Sequence of chain 1.A:
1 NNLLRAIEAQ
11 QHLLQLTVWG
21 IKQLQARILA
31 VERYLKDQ

Binding-site contacts:
Ligand atom N contacts residue TRP12 of chain 1.B at 2.7 Å (h-bond).
Ligand atom CA contacts residue LEU13 of chain 2.A at 3.8 Å (hydrophobic).
Ligand atom O contacts residue THR4 of chain 1.C at 2.7 Å (h-bond).
Ligand atom C2 contacts residue ASN1 of chain 1.C at 3.3 Å.
Ligand atom C1 contacts residue VAL18 of chain 1.A at 3.9 Å (hydrophobic).
Ligand atom C1 contacts residue THR4 of chain 1.C at 4.0 Å.
Ligand atom C2 contacts residue GLU15 of chain 1.B at 4.0 Å.
Ligand atom N contacts residue ARG14 of chain 1.B at 3.4 Å.
Ligand atom N contacts residue ASN1 of chain 1.C at 3.0 Å (h-bond).
Ligand atom N contacts residue ASP13 of chain 1.B at 3.3 Å (salt-bridge).
Ligand atom CA contacts residue GLU15 of chain 1.B at 2.7 Å.
Ligand atom F2 contacts residue LEU13 of chain 2.A at 3.2 Å.
Ligand atom CA contacts residue TRP12 of chain 1.B at 3.7 Å (hydrophobic).
Ligand atom C contacts residue GLU15 of chain 1.B at 2.9 Å.
Ligand atom C4 contacts residue LEU16 of chain 2.A at 3.9 Å (hydrophobic).
Ligand atom N contacts residue GLU15 of chain 1.B at 1.7 Å.
Ligand atom F1 contacts residue LEU16 of chain 2.A at 3.3 Å.
Ligand atom O contacts residue TYR3 of chain 1.C at 3.4 Å (h-bond).
Ligand atom CA contacts residue ASP13 of chain 1.B at 3.8 Å.
Ligand atom F1 contacts residue THR17 of chain 2.A at 3.8 Å.
Ligand atom O contacts residue ASN1 of chain 1.C at 2.4 Å (h-bond).
Ligand atom C1 contacts residue ASN1 of chain 1.C at 3.6 Å.
Ligand atom C contacts residue ASN2 of chain 1.C at 3.4 Å.
Ligand atom C contacts residue ASP13 of chain 1.B at 3.9 Å.
Ligand atom F2 contacts residue LEU16 of chain 2.A at 2.9 Å.
Ligand atom C contacts residue THR4 of chain 1.C at 3.6 Å.
Ligand atom C4 contacts residue VAL18 of chain 1.A at 4.1 Å (hydrophobic).
Ligand atom C2 contacts residue TRP12 of chain 1.B at 3.5 Å (hydrophobic).
Ligand atom O contacts residue ASN2 of chain 1.C at 3.4 Å (h-bond).
Ligand atom O contacts residue LEU13 of chain 2.A at 3.6 Å.
Ligand atom C2 contacts residue ASP13 of chain 1.B at 3.6 Å.
Ligand atom F1 contacts residue LEU13 of chain 2.A at 4.0 Å.
Ligand atom C3 contacts residue TRP12 of chain 1.B at 3.2 Å (hydrophobic).
Ligand atom CA contacts residue ASN1 of chain 1.C at 2.6 Å.
Ligand atom C contacts residue ASN1 of chain 1.C at 1.5 Å.
Ligand atom F1 contacts residue TRP12 of chain 1.B at 3.2 Å.
Ligand atom F3 contacts residue LEU13 of chain 2.A at 3.3 Å.
Ligand atom C4 contacts residue LEU13 of chain 2.A at 3.8 Å (hydrophobic).
Ligand atom F3 contacts residue VAL18 of chain 1.A at 3.1 Å.
Ligand atom O contacts residue GLU15 of chain 1.B at 3.1 Å (salt-bridge).

Sequence of chain 1.C:
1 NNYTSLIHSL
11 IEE

Sequence of chain 2.A:
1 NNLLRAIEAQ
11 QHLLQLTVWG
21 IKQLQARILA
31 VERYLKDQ

This protein binds this small molecule.
Small molecule (SMILES): C[C@@H](CC(F)(F)F)[C@H](N)C=O

Sequence of chain 1.B:
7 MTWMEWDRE